Binding-site contacts:
Ligand atom O6 contacts residue LYS115 of chain 1.A at 3.1 Å (salt-bridge).
Ligand atom O6 contacts residue SER102 of chain 1.A at 4.4 Å.
Ligand atom C3 contacts residue ASN103 of chain 1.A at 3.9 Å.
Ligand atom C2 contacts residue ASN103 of chain 1.A at 2.5 Å.
Ligand atom C1 contacts residue ASN103 of chain 1.A at 1.4 Å.
Ligand atom C6 contacts residue LYS115 of chain 1.A at 4.2 Å.
Ligand atom C7 contacts residue ASN103 of chain 1.A at 3.8 Å.
Ligand atom C5 contacts residue ASN103 of chain 1.A at 3.6 Å.
Ligand atom O7 contacts residue ASN103 of chain 1.A at 4.0 Å.
Ligand atom O5 contacts residue ASN103 of chain 1.A at 2.3 Å (h-bond).
Ligand atom C4 contacts residue ASN103 of chain 1.A at 4.2 Å.
Ligand atom N2 contacts residue ASN103 of chain 1.A at 3.0 Å (h-bond).

A small-molecule ligand and the protein it binds are described below.
Small molecule (SMILES): CC(=O)N[C@H]1[C@H](O[C@H]2[C@H](O)[C@@H](NC(C)=O)CO[C@@H]2CO)O[C@H](CO)[C@@H](O)[C@@H]1O

Sequence of chain 1.A:
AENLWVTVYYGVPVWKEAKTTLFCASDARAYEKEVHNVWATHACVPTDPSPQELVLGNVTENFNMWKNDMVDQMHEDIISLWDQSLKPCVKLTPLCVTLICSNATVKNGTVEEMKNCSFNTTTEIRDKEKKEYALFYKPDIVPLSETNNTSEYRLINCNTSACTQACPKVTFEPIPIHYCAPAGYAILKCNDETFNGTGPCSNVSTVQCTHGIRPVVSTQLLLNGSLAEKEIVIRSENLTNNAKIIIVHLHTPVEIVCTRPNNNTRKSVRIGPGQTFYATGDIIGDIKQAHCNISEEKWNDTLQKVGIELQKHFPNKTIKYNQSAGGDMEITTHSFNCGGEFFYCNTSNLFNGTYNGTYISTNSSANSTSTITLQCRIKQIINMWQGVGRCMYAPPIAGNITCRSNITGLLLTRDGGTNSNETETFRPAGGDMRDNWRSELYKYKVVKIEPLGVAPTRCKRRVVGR